Binding-site contacts:
Ligand atom C2 contacts residue ASN173 of chain 1.A at 2.1 Å.
Ligand atom O6 contacts residue ILE154 of chain 1.A at 3.2 Å (h-bond).
Ligand atom O7 contacts residue ASN173 of chain 1.A at 2.9 Å (h-bond).
Ligand atom O7 contacts residue GLU152 of chain 1.A at 3.2 Å (salt-bridge).
Ligand atom C3 contacts residue ASN173 of chain 1.A at 3.5 Å.
Ligand atom N2 contacts residue ASN173 of chain 1.A at 2.7 Å (h-bond).
Ligand atom O5 contacts residue ASN173 of chain 1.A at 2.4 Å (h-bond).
Ligand atom C2 contacts residue GLU152 of chain 1.A at 3.9 Å.
Ligand atom C8 contacts residue ASN173 of chain 1.A at 4.1 Å.
Ligand atom C1 contacts residue GLU152 of chain 1.A at 3.8 Å.
Ligand atom O3 contacts residue GLN212 of chain 1.A at 4.4 Å.
Ligand atom C6 contacts residue GLU153 of chain 1.A at 3.3 Å.
Ligand atom C7 contacts residue SO41 of chain 1.M at 3.5 Å.
Ligand atom C1 contacts residue ASN173 of chain 1.A at 1.4 Å.
Ligand atom N2 contacts residue GLU152 of chain 1.A at 4.5 Å.
Ligand atom C3 contacts residue GLN212 of chain 1.A at 3.9 Å.
Ligand atom C3 contacts residue SO41 of chain 1.M at 3.0 Å.
Ligand atom C5 contacts residue ILE154 of chain 1.A at 4.1 Å (hydrophobic).
Ligand atom O3 contacts residue SO41 of chain 1.M at 3.0 Å (h-bond).
Ligand atom O6 contacts residue LYS216 of chain 1.A at 3.3 Å.
Ligand atom C8 contacts residue SO41 of chain 1.M at 3.6 Å.
Ligand atom C5 contacts residue GLU153 of chain 1.A at 4.3 Å.
Ligand atom O5 contacts residue GLU153 of chain 1.A at 3.5 Å.
Ligand atom C6 contacts residue ILE154 of chain 1.A at 4.0 Å (hydrophobic).
Ligand atom O6 contacts residue GLU153 of chain 1.A at 3.6 Å.
Ligand atom C5 contacts residue ASN173 of chain 1.A at 3.6 Å.
Ligand atom C7 contacts residue GLU152 of chain 1.A at 4.2 Å.
Ligand atom C1 contacts residue SO41 of chain 1.M at 4.3 Å.
Ligand atom O4 contacts residue GLN212 of chain 1.A at 4.3 Å.
Ligand atom C1 contacts residue GLU153 of chain 1.A at 4.1 Å.
Ligand atom O5 contacts residue ILE154 of chain 1.A at 3.0 Å (h-bond).
Ligand atom C6 contacts residue LYS216 of chain 1.A at 4.3 Å.
Ligand atom C1 contacts residue ILE154 of chain 1.A at 3.8 Å (hydrophobic).
Ligand atom C1 contacts residue GLN212 of chain 1.A at 4.4 Å.
Ligand atom C8 contacts residue LYS174 of chain 1.A at 4.1 Å.
Ligand atom O5 contacts residue GLU152 of chain 1.A at 4.1 Å.
Ligand atom C2 contacts residue SO41 of chain 1.M at 3.4 Å.
Ligand atom N2 contacts residue SO41 of chain 1.M at 2.7 Å (h-bond).
Ligand atom C4 contacts residue ASN173 of chain 1.A at 4.0 Å.
Ligand atom C7 contacts residue ASN173 of chain 1.A at 3.0 Å.

This protein binds this small molecule.
Small molecule (SMILES): CC(=O)N[C@@H]1[C@@H](O)[C@H](O)[C@@H](CO)O[C@H]1O

Sequence of chain 1.A:
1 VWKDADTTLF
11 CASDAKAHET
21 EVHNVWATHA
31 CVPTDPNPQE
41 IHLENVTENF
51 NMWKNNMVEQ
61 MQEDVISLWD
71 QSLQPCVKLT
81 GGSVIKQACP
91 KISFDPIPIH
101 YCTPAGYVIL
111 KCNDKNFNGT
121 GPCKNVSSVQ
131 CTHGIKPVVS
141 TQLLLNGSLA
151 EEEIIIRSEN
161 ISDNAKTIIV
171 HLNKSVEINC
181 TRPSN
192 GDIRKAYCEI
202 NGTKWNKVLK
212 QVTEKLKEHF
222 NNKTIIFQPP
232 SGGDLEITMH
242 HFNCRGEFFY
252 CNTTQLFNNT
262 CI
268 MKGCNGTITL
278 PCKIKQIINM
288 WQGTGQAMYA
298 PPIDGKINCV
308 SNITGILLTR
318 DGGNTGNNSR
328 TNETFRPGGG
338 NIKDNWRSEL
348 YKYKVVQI